A protein and the small-molecule ligand that binds it are described below.
Small molecule (SMILES): CCCCCCCCCCCC[N+](C)(C)CCCS(=O)(=O)O

Sequence of chain 39.A:
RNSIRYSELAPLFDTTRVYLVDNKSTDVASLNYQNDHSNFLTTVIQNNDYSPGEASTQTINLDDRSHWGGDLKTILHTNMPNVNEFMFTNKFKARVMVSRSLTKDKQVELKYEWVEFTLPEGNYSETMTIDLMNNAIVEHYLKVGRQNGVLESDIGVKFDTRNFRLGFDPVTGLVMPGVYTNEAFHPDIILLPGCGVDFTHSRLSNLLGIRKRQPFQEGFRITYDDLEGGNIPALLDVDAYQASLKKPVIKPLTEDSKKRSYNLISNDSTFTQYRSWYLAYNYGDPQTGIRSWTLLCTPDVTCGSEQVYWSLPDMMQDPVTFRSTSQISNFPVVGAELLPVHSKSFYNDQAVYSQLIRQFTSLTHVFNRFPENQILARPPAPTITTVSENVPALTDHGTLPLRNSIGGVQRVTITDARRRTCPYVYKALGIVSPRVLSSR

Binding-site contacts:
Ligand atom C7 contacts residue C151 of chain 39.D at 3.4 Å.
Ligand atom O2S contacts residue ARG224 of chain 39.A at 4.5 Å.
Ligand atom C16 contacts residue ASP229 of chain 39.A at 4.3 Å.
Ligand atom O1S contacts residue TRP374 of chain 39.A at 4.3 Å.
Ligand atom C1 contacts residue TRP374 of chain 39.A at 3.6 Å (hydrophobic).
Ligand atom O3S contacts residue ARG224 of chain 39.A at 2.9 Å (salt-bridge).
Ligand atom C5 contacts residue C151 of chain 39.D at 4.0 Å.
Ligand atom C6 contacts residue C151 of chain 39.D at 4.2 Å.
Ligand atom C9 contacts residue C151 of chain 39.D at 3.4 Å.
Ligand atom O1S contacts residue GLY222 of chain 39.A at 2.3 Å (h-bond).
Ligand atom C2 contacts residue TRP374 of chain 39.A at 4.1 Å (hydrophobic).
Ligand atom C12 contacts residue C151 of chain 39.D at 3.4 Å.
Ligand atom O3S contacts residue TRP374 of chain 39.A at 3.3 Å.
Ligand atom O2S contacts residue GLY222 of chain 39.A at 3.3 Å (h-bond).
Ligand atom S1 contacts residue GLY222 of chain 39.A at 3.0 Å (h-bond).
Ligand atom S1 contacts residue LYS215 of chain 39.A at 4.1 Å.
Ligand atom C3 contacts residue TRP374 of chain 39.A at 4.3 Å (hydrophobic).
Ligand atom C11 contacts residue C151 of chain 39.D at 3.5 Å.
Ligand atom S1 contacts residue ARG224 of chain 39.A at 4.3 Å.
Ligand atom S1 contacts residue TRP374 of chain 39.A at 4.0 Å.
Ligand atom O3S contacts residue GLY222 of chain 39.A at 2.9 Å (h-bond).
Ligand atom O1S contacts residue PHE223 of chain 39.A at 4.5 Å.
Ligand atom C10 contacts residue C151 of chain 39.D at 3.4 Å.
Ligand atom C13 contacts residue C151 of chain 39.D at 4.5 Å.
Ligand atom O1S contacts residue LYS215 of chain 39.A at 2.7 Å (salt-bridge).
Ligand atom C8 contacts residue C151 of chain 39.D at 3.7 Å.
Ligand atom O3S contacts residue PHE223 of chain 39.A at 3.9 Å.